Binding-site contacts:
Ligand atom O7 contacts residue ASN87 of chain 53.Q at 3.9 Å.
Ligand atom N2 contacts residue ASN87 of chain 53.Q at 2.9 Å (h-bond).
Ligand atom C1 contacts residue ASN87 of chain 53.Q at 1.4 Å.
Ligand atom C3 contacts residue ASN87 of chain 53.Q at 3.7 Å.
Ligand atom C2 contacts residue ASN87 of chain 53.Q at 2.4 Å.
Ligand atom C5 contacts residue LEU151 of chain 53.Q at 4.1 Å (hydrophobic).
Ligand atom O5 contacts residue SER89 of chain 53.Q at 4.1 Å.
Ligand atom C5 contacts residue ASN87 of chain 53.Q at 3.7 Å.
Ligand atom C4 contacts residue LEU151 of chain 53.Q at 4.4 Å (hydrophobic).
Ligand atom C5 contacts residue SER89 of chain 53.Q at 4.3 Å.
Ligand atom O5 contacts residue SER79 of chain 53.Q at 4.4 Å.
Ligand atom C1 contacts residue SER89 of chain 53.Q at 4.5 Å.
Ligand atom O5 contacts residue ASN87 of chain 53.Q at 2.3 Å (h-bond).
Ligand atom O7 contacts residue ASP85 of chain 53.Q at 4.3 Å.
Ligand atom C6 contacts residue LEU151 of chain 53.Q at 3.8 Å (hydrophobic).
Ligand atom C7 contacts residue ASN87 of chain 53.Q at 3.6 Å.
Ligand atom O6 contacts residue LEU151 of chain 53.Q at 3.4 Å.
Ligand atom O4 contacts residue LEU151 of chain 53.Q at 3.7 Å.
Ligand atom C4 contacts residue ASN87 of chain 53.Q at 4.2 Å.

Sequence of chain 53.Q:
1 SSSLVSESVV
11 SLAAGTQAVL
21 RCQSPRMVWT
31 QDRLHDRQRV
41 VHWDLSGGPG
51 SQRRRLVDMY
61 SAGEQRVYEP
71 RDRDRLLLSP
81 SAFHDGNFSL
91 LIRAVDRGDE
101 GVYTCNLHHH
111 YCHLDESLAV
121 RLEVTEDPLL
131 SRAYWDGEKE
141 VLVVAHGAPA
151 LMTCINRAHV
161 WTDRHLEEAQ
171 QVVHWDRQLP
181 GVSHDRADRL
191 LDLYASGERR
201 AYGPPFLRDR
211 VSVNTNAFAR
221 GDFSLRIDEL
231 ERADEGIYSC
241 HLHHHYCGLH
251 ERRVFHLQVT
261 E

A small-molecule ligand and the protein it binds are described below.
Small molecule (SMILES): CC(=O)N[C@@H]1[C@@H](O)[C@H](O)[C@@H](CO)O[C@H]1O